Binding-site contacts:
Ligand atom N2 contacts residue ARG110 of chain 2.A at 4.3 Å.
Ligand atom O5 contacts residue ASN113 of chain 2.A at 2.4 Å (h-bond).
Ligand atom C7 contacts residue ASN113 of chain 2.A at 3.1 Å.
Ligand atom C2 contacts residue ASN113 of chain 2.A at 2.2 Å.
Ligand atom C3 contacts residue ASN113 of chain 2.A at 3.7 Å.
Ligand atom C8 contacts residue ASN113 of chain 2.A at 4.3 Å.
Ligand atom O6 contacts residue ARG110 of chain 2.A at 4.1 Å.
Ligand atom O7 contacts residue ASN113 of chain 2.A at 3.0 Å (h-bond).
Ligand atom O3 contacts residue ARG110 of chain 2.A at 3.4 Å (salt-bridge).
Ligand atom C5 contacts residue ASN113 of chain 2.A at 3.7 Å.
Ligand atom C1 contacts residue ASN113 of chain 2.A at 1.4 Å.
Ligand atom C3 contacts residue ARG110 of chain 2.A at 4.5 Å.
Ligand atom C7 contacts residue PRO112 of chain 2.A at 4.4 Å (hydrophobic).
Ligand atom N2 contacts residue ASN113 of chain 2.A at 2.7 Å (h-bond).
Ligand atom O7 contacts residue PRO112 of chain 2.A at 4.3 Å.
Ligand atom C8 contacts residue ARG110 of chain 2.A at 3.8 Å.
Ligand atom C8 contacts residue PRO112 of chain 2.A at 3.8 Å (hydrophobic).
Ligand atom C8 contacts residue ILE111 of chain 2.A at 3.5 Å (hydrophobic).
Ligand atom C4 contacts residue ASN113 of chain 2.A at 4.2 Å.

Sequence of chain 2.A:
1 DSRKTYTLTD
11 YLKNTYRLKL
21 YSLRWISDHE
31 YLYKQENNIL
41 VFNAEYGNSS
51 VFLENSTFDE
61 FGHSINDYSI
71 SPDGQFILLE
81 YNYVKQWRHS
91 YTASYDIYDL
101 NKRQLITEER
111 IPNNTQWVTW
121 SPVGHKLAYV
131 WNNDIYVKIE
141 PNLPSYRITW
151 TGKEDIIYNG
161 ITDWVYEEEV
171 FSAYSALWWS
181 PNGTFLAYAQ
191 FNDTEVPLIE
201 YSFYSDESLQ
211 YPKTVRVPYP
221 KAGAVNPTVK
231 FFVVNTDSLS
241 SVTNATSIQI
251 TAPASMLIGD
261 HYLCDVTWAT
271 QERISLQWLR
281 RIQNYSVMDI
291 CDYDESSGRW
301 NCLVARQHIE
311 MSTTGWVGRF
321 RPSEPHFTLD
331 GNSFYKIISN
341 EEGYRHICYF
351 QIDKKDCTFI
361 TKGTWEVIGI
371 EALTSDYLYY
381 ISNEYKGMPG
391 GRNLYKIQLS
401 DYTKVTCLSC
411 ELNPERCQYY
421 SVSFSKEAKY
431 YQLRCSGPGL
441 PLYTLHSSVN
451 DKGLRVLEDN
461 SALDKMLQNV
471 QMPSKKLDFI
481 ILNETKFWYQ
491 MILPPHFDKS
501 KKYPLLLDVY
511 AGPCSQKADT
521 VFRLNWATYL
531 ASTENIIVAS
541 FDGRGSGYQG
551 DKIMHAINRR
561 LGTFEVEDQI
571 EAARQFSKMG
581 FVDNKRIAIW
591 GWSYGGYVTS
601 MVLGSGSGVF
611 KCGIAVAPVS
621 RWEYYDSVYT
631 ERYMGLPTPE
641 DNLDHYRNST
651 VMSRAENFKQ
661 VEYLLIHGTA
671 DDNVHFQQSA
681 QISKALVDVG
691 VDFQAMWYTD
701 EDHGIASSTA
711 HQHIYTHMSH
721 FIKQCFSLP

The protein below binds the small molecule below.
Small molecule (SMILES): CC(=O)N[C@H]1[C@H](O[C@H]2[C@H](O)[C@@H](NC(C)=O)CO[C@@H]2CO)O[C@H](CO)[C@@H](O)[C@@H]1O